Binding-site contacts:
Ligand atom OXT contacts residue TRP348 of chain 1.C at 3.1 Å (h-bond).
Ligand atom C contacts residue LYS218 of chain 1.C at 4.2 Å.
Ligand atom O contacts residue ARG380 of chain 1.C at 2.9 Å (salt-bridge).
Ligand atom CA contacts residue TRP348 of chain 1.C at 4.3 Å (hydrophobic).
Ligand atom O contacts residue SER347 of chain 1.C at 2.9 Å (h-bond).
Ligand atom OXT contacts residue TYR119 of chain 1.C at 3.9 Å.
Ligand atom OXT contacts residue ARG380 of chain 1.C at 3.0 Å (salt-bridge).
Ligand atom CA contacts residue TYR64 of chain 1.B at 4.1 Å (hydrophobic).
Ligand atom O contacts residue TYR346 of chain 1.C at 3.7 Å.
Ligand atom C contacts residue ARG380 of chain 1.C at 3.6 Å.
Ligand atom C contacts residue TRP348 of chain 1.C at 3.8 Å (hydrophobic).
Ligand atom N contacts residue TYR119 of chain 1.C at 3.2 Å (h-bond).
Ligand atom CA contacts residue LYS218 of chain 1.C at 3.4 Å.
Ligand atom N contacts residue PLP1 of chain 1.R at 2.2 Å.
Ligand atom N contacts residue LYS218 of chain 1.C at 2.4 Å (salt-bridge).
Ligand atom C contacts residue PLP1 of chain 1.R at 4.5 Å.
Ligand atom C contacts residue SER347 of chain 1.C at 3.5 Å.
Ligand atom N contacts residue TYR64 of chain 1.B at 4.5 Å.
Ligand atom O contacts residue TRP348 of chain 1.C at 4.1 Å.
Ligand atom CA contacts residue PLP1 of chain 1.R at 3.4 Å.
Ligand atom OXT contacts residue PLP1 of chain 1.R at 3.7 Å.
Ligand atom OXT contacts residue LYS218 of chain 1.C at 4.2 Å.
Ligand atom C contacts residue TYR119 of chain 1.C at 4.2 Å (hydrophobic).
Ligand atom CA contacts residue SER347 of chain 1.C at 3.6 Å.
Ligand atom CA contacts residue TYR119 of chain 1.C at 3.4 Å (hydrophobic).
Ligand atom N contacts residue TRP348 of chain 1.C at 4.0 Å.

A small-molecule ligand and the protein it binds are described below.
Small molecule (SMILES): NCC(=O)O

Sequence of chain 1.B:
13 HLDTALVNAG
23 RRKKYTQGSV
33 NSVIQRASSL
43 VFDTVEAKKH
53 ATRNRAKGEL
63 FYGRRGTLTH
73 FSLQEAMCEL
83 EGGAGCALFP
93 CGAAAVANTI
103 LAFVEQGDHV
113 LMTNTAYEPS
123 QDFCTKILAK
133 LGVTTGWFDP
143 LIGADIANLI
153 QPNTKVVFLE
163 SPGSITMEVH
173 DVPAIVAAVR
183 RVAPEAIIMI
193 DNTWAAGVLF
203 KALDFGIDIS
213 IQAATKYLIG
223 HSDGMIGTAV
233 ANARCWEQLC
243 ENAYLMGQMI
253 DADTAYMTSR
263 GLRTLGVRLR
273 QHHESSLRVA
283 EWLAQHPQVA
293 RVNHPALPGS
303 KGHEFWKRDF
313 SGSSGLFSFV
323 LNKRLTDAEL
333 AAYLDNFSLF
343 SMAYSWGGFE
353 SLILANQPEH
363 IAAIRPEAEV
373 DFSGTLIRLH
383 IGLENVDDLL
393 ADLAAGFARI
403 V

Sequence of chain 1.C:
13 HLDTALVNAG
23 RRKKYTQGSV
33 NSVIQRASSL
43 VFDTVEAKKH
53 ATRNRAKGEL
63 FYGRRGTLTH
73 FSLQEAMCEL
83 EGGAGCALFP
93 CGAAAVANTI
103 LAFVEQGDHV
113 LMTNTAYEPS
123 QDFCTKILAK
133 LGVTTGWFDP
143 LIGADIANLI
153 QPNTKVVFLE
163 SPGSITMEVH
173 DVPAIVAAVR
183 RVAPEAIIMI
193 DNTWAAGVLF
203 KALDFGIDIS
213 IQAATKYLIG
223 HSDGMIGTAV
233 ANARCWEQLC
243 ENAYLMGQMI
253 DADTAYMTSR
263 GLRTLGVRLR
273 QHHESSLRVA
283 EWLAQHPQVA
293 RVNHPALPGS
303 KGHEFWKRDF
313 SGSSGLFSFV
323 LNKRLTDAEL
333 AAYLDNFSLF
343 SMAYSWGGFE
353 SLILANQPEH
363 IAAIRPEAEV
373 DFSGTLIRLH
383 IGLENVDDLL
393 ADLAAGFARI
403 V